Binding-site contacts:
Ligand atom C1 contacts residue ASN1071 of chain 1.A at 1.4 Å.
Ligand atom C7 contacts residue ASN1071 of chain 1.A at 3.3 Å.
Ligand atom C5 contacts residue ASN1071 of chain 1.A at 3.7 Å.
Ligand atom C8 contacts residue ASN1071 of chain 1.A at 4.4 Å.
Ligand atom C4 contacts residue ASN1071 of chain 1.A at 4.2 Å.
Ligand atom O7 contacts residue ASN1071 of chain 1.A at 3.4 Å (h-bond).
Ligand atom C2 contacts residue ASN1071 of chain 1.A at 2.4 Å.
Ligand atom O5 contacts residue ASN1071 of chain 1.A at 2.4 Å (h-bond).
Ligand atom C3 contacts residue ASN1071 of chain 1.A at 3.7 Å.
Ligand atom N2 contacts residue ASN1071 of chain 1.A at 2.8 Å (h-bond).

This protein binds this small molecule.
Small molecule (SMILES): CC(=O)N[C@@H]1[C@@H](O)[C@H](O)[C@@H](CO)O[C@H]1O

Sequence of chain 1.A:
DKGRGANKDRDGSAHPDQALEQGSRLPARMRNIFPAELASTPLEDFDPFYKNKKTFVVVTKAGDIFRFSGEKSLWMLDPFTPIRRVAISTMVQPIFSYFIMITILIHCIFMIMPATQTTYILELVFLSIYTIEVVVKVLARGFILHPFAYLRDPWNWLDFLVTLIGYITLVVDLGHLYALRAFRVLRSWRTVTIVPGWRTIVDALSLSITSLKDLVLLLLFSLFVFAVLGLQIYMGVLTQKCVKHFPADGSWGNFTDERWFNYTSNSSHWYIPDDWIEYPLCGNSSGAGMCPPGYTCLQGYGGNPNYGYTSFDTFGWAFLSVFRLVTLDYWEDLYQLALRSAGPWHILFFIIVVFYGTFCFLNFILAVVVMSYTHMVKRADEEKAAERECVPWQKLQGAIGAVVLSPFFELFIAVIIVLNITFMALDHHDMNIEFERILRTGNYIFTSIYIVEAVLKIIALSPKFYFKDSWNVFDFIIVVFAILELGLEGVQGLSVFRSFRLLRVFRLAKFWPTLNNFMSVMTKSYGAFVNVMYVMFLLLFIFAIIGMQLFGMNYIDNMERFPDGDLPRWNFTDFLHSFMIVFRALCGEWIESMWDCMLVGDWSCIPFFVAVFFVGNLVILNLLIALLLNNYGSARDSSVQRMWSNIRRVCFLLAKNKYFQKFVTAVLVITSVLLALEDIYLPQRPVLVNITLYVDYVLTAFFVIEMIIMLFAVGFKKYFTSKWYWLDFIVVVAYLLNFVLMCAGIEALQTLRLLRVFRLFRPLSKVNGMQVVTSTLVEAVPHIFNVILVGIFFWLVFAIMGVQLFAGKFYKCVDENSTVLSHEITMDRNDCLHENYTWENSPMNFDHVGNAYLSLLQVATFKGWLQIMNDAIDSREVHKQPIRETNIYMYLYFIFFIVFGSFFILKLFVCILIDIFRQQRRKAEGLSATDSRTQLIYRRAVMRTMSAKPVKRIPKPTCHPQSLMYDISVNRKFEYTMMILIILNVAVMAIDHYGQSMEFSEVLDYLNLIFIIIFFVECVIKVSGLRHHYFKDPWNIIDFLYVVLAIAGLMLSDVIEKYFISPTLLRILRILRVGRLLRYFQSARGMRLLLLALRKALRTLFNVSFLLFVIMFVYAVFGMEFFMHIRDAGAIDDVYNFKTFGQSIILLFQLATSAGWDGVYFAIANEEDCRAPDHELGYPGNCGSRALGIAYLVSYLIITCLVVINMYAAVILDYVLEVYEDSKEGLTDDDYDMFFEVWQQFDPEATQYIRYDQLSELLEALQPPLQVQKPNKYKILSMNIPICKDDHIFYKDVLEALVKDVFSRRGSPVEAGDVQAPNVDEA